Sequence of chain 1.I:
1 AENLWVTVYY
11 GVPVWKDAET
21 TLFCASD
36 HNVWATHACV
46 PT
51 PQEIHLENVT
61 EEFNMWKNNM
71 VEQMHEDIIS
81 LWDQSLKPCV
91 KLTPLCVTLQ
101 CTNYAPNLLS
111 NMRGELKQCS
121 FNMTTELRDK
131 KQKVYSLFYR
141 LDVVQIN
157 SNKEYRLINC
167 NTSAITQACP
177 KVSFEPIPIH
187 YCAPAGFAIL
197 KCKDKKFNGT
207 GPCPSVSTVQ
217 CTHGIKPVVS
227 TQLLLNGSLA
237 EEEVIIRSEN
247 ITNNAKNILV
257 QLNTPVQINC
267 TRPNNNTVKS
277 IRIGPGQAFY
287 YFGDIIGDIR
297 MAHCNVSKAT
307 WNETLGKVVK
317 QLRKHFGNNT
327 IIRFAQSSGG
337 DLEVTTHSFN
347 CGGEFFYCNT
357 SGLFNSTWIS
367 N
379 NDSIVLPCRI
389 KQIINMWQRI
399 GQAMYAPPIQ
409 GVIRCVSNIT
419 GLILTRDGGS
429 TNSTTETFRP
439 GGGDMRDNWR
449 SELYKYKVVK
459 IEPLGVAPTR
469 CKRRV

Binding-site contacts:
Ligand atom C2 contacts residue ASN232 of chain 1.I at 2.3 Å.
Ligand atom C5 contacts residue VAL414 of chain 1.I at 4.0 Å (hydrophobic).
Ligand atom C4 contacts residue ASN232 of chain 1.I at 4.0 Å.
Ligand atom C3 contacts residue ASN232 of chain 1.I at 3.6 Å.
Ligand atom O7 contacts residue SER415 of chain 1.I at 3.1 Å.
Ligand atom C6 contacts residue ASN232 of chain 1.I at 4.4 Å.
Ligand atom O5 contacts residue ASN232 of chain 1.I at 2.1 Å (h-bond).
Ligand atom O7 contacts residue LEU231 of chain 1.I at 3.9 Å.
Ligand atom C5 contacts residue ASN232 of chain 1.I at 3.4 Å.
Ligand atom C8 contacts residue CYS413 of chain 1.I at 3.3 Å (hydrophobic).
Ligand atom C7 contacts residue LEU231 of chain 1.I at 3.4 Å (hydrophobic).
Ligand atom N2 contacts residue LEU231 of chain 1.I at 3.2 Å.
Ligand atom C6 contacts residue NAG1 of chain 1.KB at 3.9 Å.
Ligand atom O4 contacts residue VAL414 of chain 1.I at 3.9 Å.
Ligand atom C8 contacts residue VAL414 of chain 1.I at 3.2 Å (hydrophobic).
Ligand atom C8 contacts residue CYS347 of chain 1.I at 3.8 Å (hydrophobic).
Ligand atom C7 contacts residue ASN232 of chain 1.I at 3.2 Å.
Ligand atom O5 contacts residue NAG1 of chain 1.KB at 4.2 Å.
Ligand atom N2 contacts residue ASN232 of chain 1.I at 2.9 Å (h-bond).
Ligand atom O6 contacts residue GLY348 of chain 1.I at 4.2 Å.
Ligand atom C3 contacts residue VAL414 of chain 1.I at 4.3 Å (hydrophobic).
Ligand atom C8 contacts residue LEU231 of chain 1.I at 3.8 Å (hydrophobic).
Ligand atom C7 contacts residue SER415 of chain 1.I at 4.0 Å.
Ligand atom C1 contacts residue VAL414 of chain 1.I at 4.5 Å (hydrophobic).
Ligand atom C1 contacts residue ASN232 of chain 1.I at 1.4 Å.
Ligand atom C7 contacts residue VAL414 of chain 1.I at 3.0 Å (hydrophobic).
Ligand atom O7 contacts residue VAL414 of chain 1.I at 2.3 Å (h-bond).
Ligand atom C4 contacts residue VAL414 of chain 1.I at 4.5 Å (hydrophobic).
Ligand atom O7 contacts residue ASN232 of chain 1.I at 3.0 Å (h-bond).
Ligand atom N2 contacts residue VAL414 of chain 1.I at 4.3 Å.

A small-molecule ligand and the protein it binds are described below.
Small molecule (SMILES): CC(=O)N[C@H]1[C@H](O[C@H]2[C@H](O)[C@@H](NC(C)=O)CO[C@@H]2CO)O[C@H](CO)[C@@H](O[C@@H]2O[C@H](CO[C@H]3O[C@H](CO)[C@@H](O)[C@H](O)[C@@H]3O)[C@@H](O)[C@H](O[C@H]3O[C@H](CO)[C@@H](O)[C@H](O)[C@@H]3O)[C@@H]2O)[C@@H]1O